This protein binds this small molecule.
Small molecule (SMILES): Nc1nc2c([nH]c(=O)n2[C@@H]2O[C@H](CO[P](=O)(O)O[P](=O)(O)OP(=O)(O)O)[C@@H](O)[C@H]2O)c(=O)[nH]1

Sequence of chain 1.A:
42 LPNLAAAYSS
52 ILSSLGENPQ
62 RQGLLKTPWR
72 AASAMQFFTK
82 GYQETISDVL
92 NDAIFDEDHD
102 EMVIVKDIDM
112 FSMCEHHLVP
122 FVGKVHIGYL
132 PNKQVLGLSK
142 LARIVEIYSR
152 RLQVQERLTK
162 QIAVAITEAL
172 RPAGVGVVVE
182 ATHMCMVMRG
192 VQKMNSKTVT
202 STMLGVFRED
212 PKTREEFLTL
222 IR

Sequence of chain 1.J:
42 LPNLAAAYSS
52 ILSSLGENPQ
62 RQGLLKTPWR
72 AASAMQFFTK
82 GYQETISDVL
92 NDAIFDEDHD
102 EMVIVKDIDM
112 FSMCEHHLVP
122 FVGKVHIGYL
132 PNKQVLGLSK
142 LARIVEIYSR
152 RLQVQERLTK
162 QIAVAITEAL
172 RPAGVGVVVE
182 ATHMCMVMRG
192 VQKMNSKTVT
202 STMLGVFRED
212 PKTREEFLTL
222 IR

Binding-site contacts:
Ligand atom O8 contacts residue CYS115 of chain 1.A at 3.4 Å (h-bond).
Ligand atom O2' contacts residue SER140 of chain 1.C at 2.4 Å (h-bond).
Ligand atom O2A contacts residue LYS141 of chain 1.C at 3.0 Å (salt-bridge).
Ligand atom O2G contacts residue ARG144 of chain 1.C at 3.1 Å (salt-bridge).
Ligand atom N1 contacts residue VAL155 of chain 1.A at 3.4 Å.
Ligand atom C5' contacts residue ARG71 of chain 1.J at 3.5 Å.
Ligand atom O2G contacts residue LYS141 of chain 1.C at 3.3 Å (salt-bridge).
Ligand atom C8 contacts residue ZN1 of chain 1.U at 3.0 Å.
Ligand atom O5' contacts residue LYS141 of chain 1.C at 3.1 Å (salt-bridge).
Ligand atom O2G contacts residue SER140 of chain 1.C at 2.6 Å (h-bond).
Ligand atom O2' contacts residue GLY138 of chain 1.C at 3.1 Å.
Ligand atom O8 contacts residue CYS186 of chain 1.A at 3.4 Å (h-bond).
Ligand atom N1 contacts residue GLU157 of chain 1.A at 3.3 Å (salt-bridge).
Ligand atom N2 contacts residue GLU157 of chain 1.A at 2.9 Å (salt-bridge).
Ligand atom O1A contacts residue ARG71 of chain 1.J at 3.3 Å (salt-bridge).
Ligand atom O6 contacts residue VAL155 of chain 1.A at 3.4 Å.
Ligand atom C8 contacts residue HIS117 of chain 1.A at 3.5 Å.
Ligand atom O6 contacts residue HIS184 of chain 1.A at 3.5 Å.
Ligand atom O1G contacts residue HIS118 of chain 1.A at 3.5 Å (h-bond).
Ligand atom O1G contacts residue ARG190 of chain 1.A at 2.4 Å (salt-bridge).
Ligand atom N3 contacts residue LEU139 of chain 1.C at 3.5 Å (h-bond).
Ligand atom C1' contacts residue HIS117 of chain 1.A at 3.4 Å.
Ligand atom O3' contacts residue SER140 of chain 1.C at 3.4 Å.
Ligand atom PG contacts residue ARG190 of chain 1.A at 3.6 Å.
Ligand atom O8 contacts residue HIS118 of chain 1.A at 3.2 Å (h-bond).
Ligand atom O3' contacts residue LYS141 of chain 1.C at 2.5 Å (salt-bridge).
Ligand atom O6 contacts residue GLN156 of chain 1.A at 3.0 Å (h-bond).
Ligand atom C8 contacts residue CYS115 of chain 1.A at 3.5 Å (hydrophobic).
Ligand atom N9 contacts residue HIS117 of chain 1.A at 3.4 Å (h-bond).
Ligand atom N7 contacts residue CYS115 of chain 1.A at 3.0 Å (h-bond).
Ligand atom O3B contacts residue LYS141 of chain 1.C at 3.3 Å (salt-bridge).
Ligand atom O3G contacts residue ARG144 of chain 1.C at 2.5 Å (salt-bridge).
Ligand atom C2 contacts residue LEU139 of chain 1.C at 3.5 Å (hydrophobic).
Ligand atom O2' contacts residue LEU139 of chain 1.C at 2.6 Å (h-bond).
Ligand atom O4' contacts residue HIS117 of chain 1.A at 2.5 Å (h-bond).
Ligand atom O1B contacts residue HIS118 of chain 1.A at 2.4 Å (h-bond).
Ligand atom O8 contacts residue ZN1 of chain 1.U at 2.2 Å.
Ligand atom C3' contacts residue LYS141 of chain 1.C at 3.5 Å.
Ligand atom N7 contacts residue ZN1 of chain 1.U at 3.4 Å.
Ligand atom PG contacts residue ARG144 of chain 1.C at 3.4 Å.

Sequence of chain 1.C:
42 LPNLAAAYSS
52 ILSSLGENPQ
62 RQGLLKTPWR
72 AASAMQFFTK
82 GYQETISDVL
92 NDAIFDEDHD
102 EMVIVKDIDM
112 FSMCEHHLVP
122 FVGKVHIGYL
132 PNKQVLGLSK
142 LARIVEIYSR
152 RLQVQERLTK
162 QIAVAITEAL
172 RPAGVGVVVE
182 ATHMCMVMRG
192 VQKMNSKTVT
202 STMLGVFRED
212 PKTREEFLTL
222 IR